Binding-site contacts:
Ligand atom O contacts residue ARG97 of chain 1.C at 3.7 Å.
Ligand atom CB contacts residue CYS90 of chain 1.C at 3.9 Å (hydrophobic).
Ligand atom CB contacts residue GLY89 of chain 1.C at 2.9 Å.
Ligand atom OXT contacts residue ARG97 of chain 1.C at 2.7 Å (salt-bridge).
Ligand atom SD contacts residue CYS129 of chain 1.C at 4.0 Å.
Ligand atom O contacts residue GLY45 of chain 1.C at 3.6 Å.
Ligand atom C contacts residue ARG97 of chain 1.C at 4.0 Å.
Ligand atom CG contacts residue GLU133 of chain 1.C at 3.9 Å.
Ligand atom CB contacts residue ILE44 of chain 1.C at 4.0 Å (hydrophobic).
Ligand atom N contacts residue GLY89 of chain 1.C at 3.0 Å (h-bond).
Ligand atom C contacts residue GLY89 of chain 1.C at 3.6 Å.
Ligand atom CB contacts residue ARG97 of chain 1.C at 4.0 Å.
Ligand atom N contacts residue GLU133 of chain 1.C at 2.5 Å (salt-bridge).
Ligand atom CG contacts residue CYS129 of chain 1.C at 4.0 Å (hydrophobic).
Ligand atom O contacts residue GLY43 of chain 1.C at 3.5 Å.
Ligand atom CG contacts residue HIS132 of chain 1.C at 3.8 Å.
Ligand atom O contacts residue GLY89 of chain 1.C at 4.2 Å.
Ligand atom O contacts residue ILE44 of chain 1.C at 3.2 Å (h-bond).
Ligand atom CB contacts residue GLY89 of chain 1.C at 3.9 Å.
Ligand atom CA contacts residue GLY89 of chain 1.C at 4.1 Å.
Ligand atom O contacts residue ARG97 of chain 1.C at 3.3 Å (salt-bridge).
Ligand atom N contacts residue ARG97 of chain 1.C at 4.1 Å.
Ligand atom CB contacts residue GLU42 of chain 1.C at 3.7 Å.
Ligand atom CE contacts residue ILE86 of chain 1.C at 4.0 Å (hydrophobic).
Ligand atom CE contacts residue GLU88 of chain 1.C at 3.9 Å.
Ligand atom CG contacts residue ILE44 of chain 1.C at 4.2 Å (hydrophobic).
Ligand atom OG contacts residue GLU42 of chain 1.C at 3.6 Å (salt-bridge).
Ligand atom CA contacts residue HIS132 of chain 1.C at 3.6 Å.
Ligand atom SD contacts residue ILE128 of chain 1.C at 4.2 Å.
Ligand atom C contacts residue ARG97 of chain 1.C at 3.5 Å.
Ligand atom N contacts residue HIS132 of chain 1.C at 3.7 Å.
Ligand atom N contacts residue CYS90 of chain 1.C at 3.8 Å.
Ligand atom N contacts residue GLY45 of chain 1.C at 3.4 Å (h-bond).
Ligand atom CB contacts residue HIS132 of chain 1.C at 3.8 Å.
Ligand atom CA contacts residue GLU133 of chain 1.C at 3.9 Å.
Ligand atom CA contacts residue GLY89 of chain 1.C at 3.2 Å.
Ligand atom SD contacts residue HIS132 of chain 1.C at 3.9 Å.
Ligand atom CA contacts residue ILE44 of chain 1.C at 3.9 Å (hydrophobic).
Ligand atom N contacts residue GLU42 of chain 1.C at 3.6 Å.
Ligand atom SD contacts residue GLU88 of chain 1.C at 4.1 Å.

This small molecule binds to this protein.
Small molecule (SMILES): CSCC[C@H](N)C(=O)N[C@@H](C)C(=O)N[C@@H](CO)C(=O)O

Sequence of chain 1.C:
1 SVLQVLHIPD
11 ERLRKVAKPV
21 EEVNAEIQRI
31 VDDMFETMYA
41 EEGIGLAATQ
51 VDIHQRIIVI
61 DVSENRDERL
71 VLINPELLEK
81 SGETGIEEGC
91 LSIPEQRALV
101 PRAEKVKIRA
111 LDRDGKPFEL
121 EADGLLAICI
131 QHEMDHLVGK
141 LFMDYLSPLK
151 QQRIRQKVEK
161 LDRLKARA